Sequence of chain 1.A:
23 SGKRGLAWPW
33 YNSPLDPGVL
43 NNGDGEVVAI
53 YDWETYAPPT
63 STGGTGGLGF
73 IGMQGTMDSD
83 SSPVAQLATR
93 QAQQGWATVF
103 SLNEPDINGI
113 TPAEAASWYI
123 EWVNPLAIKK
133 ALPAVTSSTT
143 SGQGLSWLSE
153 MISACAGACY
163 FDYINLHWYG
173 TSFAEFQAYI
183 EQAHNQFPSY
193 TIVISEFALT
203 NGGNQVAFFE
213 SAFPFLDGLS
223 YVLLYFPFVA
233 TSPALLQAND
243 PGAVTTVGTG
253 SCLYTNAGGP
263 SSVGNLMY

The small molecule below binds the protein below.
Small molecule (SMILES): OC[C@H]1O[C@@H](O[C@@H]2[C@@H](O)[C@H](O)O[C@H](CO)[C@H]2O)[C@H](O)[C@@H](O)[C@@H]1O

Binding-site contacts:
Ligand atom O4 contacts residue LEU128 of chain 1.A at 3.9 Å.
Ligand atom C4 contacts residue ILE130 of chain 1.A at 3.7 Å (hydrophobic).
Ligand atom O6 contacts residue PHE163 of chain 1.A at 3.7 Å.
Ligand atom O5 contacts residue LYS132 of chain 1.A at 3.1 Å (salt-bridge).
Ligand atom O2 contacts residue ILE130 of chain 1.A at 4.0 Å.
Ligand atom C6 contacts residue TYR162 of chain 1.A at 3.8 Å (hydrophobic).
Ligand atom O6 contacts residue ILE130 of chain 1.A at 3.7 Å.
Ligand atom C1 contacts residue LYS132 of chain 1.A at 3.7 Å.
Ligand atom C3 contacts residue LYS131 of chain 1.A at 3.9 Å.
Ligand atom O5 contacts residue ILE130 of chain 1.A at 4.0 Å.
Ligand atom C3 contacts residue ILE130 of chain 1.A at 3.9 Å (hydrophobic).
Ligand atom C5 contacts residue ASP164 of chain 1.A at 3.9 Å.
Ligand atom C6 contacts residue PHE163 of chain 1.A at 3.9 Å (hydrophobic).
Ligand atom C6 contacts residue ASP164 of chain 1.A at 3.4 Å.
Ligand atom O6 contacts residue PRO127 of chain 1.A at 3.9 Å.
Ligand atom C2 contacts residue ILE130 of chain 1.A at 3.6 Å (hydrophobic).
Ligand atom O4 contacts residue TYR162 of chain 1.A at 3.7 Å.
Ligand atom C4 contacts residue ASP164 of chain 1.A at 3.3 Å.
Ligand atom O4 contacts residue LYS131 of chain 1.A at 3.0 Å (salt-bridge).
Ligand atom O3 contacts residue ALA129 of chain 1.A at 3.4 Å.
Ligand atom C5 contacts residue ASN126 of chain 1.A at 3.9 Å.
Ligand atom C4 contacts residue LYS132 of chain 1.A at 3.9 Å.
Ligand atom C4 contacts residue LYS131 of chain 1.A at 4.0 Å.
Ligand atom O2 contacts residue ALA129 of chain 1.A at 3.3 Å (h-bond).
Ligand atom O3 contacts residue ILE130 of chain 1.A at 3.8 Å.
Ligand atom O4 contacts residue ASN126 of chain 1.A at 2.6 Å (h-bond).
Ligand atom O4 contacts residue ASP164 of chain 1.A at 2.5 Å (salt-bridge).
Ligand atom C3 contacts residue LYS132 of chain 1.A at 4.1 Å.
Ligand atom O3 contacts residue LYS131 of chain 1.A at 3.1 Å (salt-bridge).
Ligand atom C5 contacts residue TYR162 of chain 1.A at 4.0 Å (hydrophobic).
Ligand atom C2 contacts residue ALA129 of chain 1.A at 3.7 Å (hydrophobic).
Ligand atom O3 contacts residue LYS132 of chain 1.A at 3.5 Å (salt-bridge).
Ligand atom O6 contacts residue LYS132 of chain 1.A at 3.2 Å (salt-bridge).
Ligand atom C6 contacts residue ASN126 of chain 1.A at 3.5 Å.
Ligand atom C4 contacts residue ASN126 of chain 1.A at 3.3 Å.
Ligand atom O6 contacts residue ASP164 of chain 1.A at 2.6 Å (salt-bridge).
Ligand atom O4 contacts residue LYS132 of chain 1.A at 2.8 Å (salt-bridge).
Ligand atom O6 contacts residue ASN126 of chain 1.A at 3.3 Å (h-bond).
Ligand atom C2 contacts residue LYS132 of chain 1.A at 4.1 Å.
Ligand atom O6 contacts residue TYR162 of chain 1.A at 3.9 Å.